The protein below binds the small molecule below.
Small molecule (SMILES): O=C(c1cc(=O)[nH]c(=O)[nH]1)N1CCN(c2ccc(Cl)c(C(F)(F)F)c2)CC1

Sequence of chain 1.A:
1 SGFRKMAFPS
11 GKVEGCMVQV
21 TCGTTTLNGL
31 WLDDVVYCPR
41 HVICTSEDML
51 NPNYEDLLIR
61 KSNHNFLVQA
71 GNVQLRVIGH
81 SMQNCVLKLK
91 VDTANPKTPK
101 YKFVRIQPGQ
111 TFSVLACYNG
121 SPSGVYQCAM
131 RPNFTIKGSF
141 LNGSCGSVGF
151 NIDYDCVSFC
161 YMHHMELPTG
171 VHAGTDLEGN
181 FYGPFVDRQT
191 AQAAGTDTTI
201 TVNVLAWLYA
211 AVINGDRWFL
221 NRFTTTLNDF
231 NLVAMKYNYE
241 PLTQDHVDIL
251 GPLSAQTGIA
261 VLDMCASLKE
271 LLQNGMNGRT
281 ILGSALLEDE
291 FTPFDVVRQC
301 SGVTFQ

Binding-site contacts:
Ligand atom F27 contacts residue MET165 of chain 1.A at 3.4 Å.
Ligand atom O22 contacts residue PHE140 of chain 1.A at 3.4 Å.
Ligand atom C21 contacts residue GLU166 of chain 1.A at 3.8 Å.
Ligand atom O3 contacts residue LEU141 of chain 1.A at 3.8 Å.
Ligand atom C18 contacts residue ASN142 of chain 1.A at 3.8 Å.
Ligand atom C23 contacts residue SER144 of chain 1.A at 3.7 Å.
Ligand atom C2 contacts residue ASN142 of chain 1.A at 3.6 Å.
Ligand atom F25 contacts residue GLN189 of chain 1.A at 3.3 Å.
Ligand atom C18 contacts residue LEU141 of chain 1.A at 3.8 Å (hydrophobic).
Ligand atom CL16 contacts residue MET49 of chain 1.A at 3.8 Å.
Ligand atom C23 contacts residue HIS163 of chain 1.A at 3.7 Å.
Ligand atom F25 contacts residue ARG188 of chain 1.A at 3.0 Å.
Ligand atom F26 contacts residue HIS41 of chain 1.A at 3.8 Å.
Ligand atom N20 contacts residue PHE140 of chain 1.A at 3.5 Å (h-bond).
Ligand atom O22 contacts residue HIS172 of chain 1.A at 3.4 Å.
Ligand atom N20 contacts residue GLU166 of chain 1.A at 3.0 Å (salt-bridge).
Ligand atom F25 contacts residue ASP187 of chain 1.A at 3.8 Å.
Ligand atom N4 contacts residue ASN142 of chain 1.A at 3.8 Å.
Ligand atom F26 contacts residue ASP187 of chain 1.A at 3.0 Å.
Ligand atom CL16 contacts residue TYR54 of chain 1.A at 3.7 Å.
Ligand atom C18 contacts residue GLU166 of chain 1.A at 3.8 Å.
Ligand atom C11 contacts residue HIS41 of chain 1.A at 3.8 Å.
Ligand atom O3 contacts residue ASN142 of chain 1.A at 3.2 Å (h-bond).
Ligand atom C5 contacts residue ASN142 of chain 1.A at 3.7 Å.
Ligand atom O3 contacts residue GLY143 of chain 1.A at 2.6 Å (h-bond).
Ligand atom C12 contacts residue MET49 of chain 1.A at 3.7 Å (hydrophobic).
Ligand atom C2 contacts residue GLY143 of chain 1.A at 3.8 Å.
Ligand atom F26 contacts residue ARG188 of chain 1.A at 3.4 Å.
Ligand atom O19 contacts residue GLU166 of chain 1.A at 3.8 Å.
Ligand atom O3 contacts residue CYS145 of chain 1.A at 3.7 Å.
Ligand atom O22 contacts residue GLU166 of chain 1.A at 3.6 Å.
Ligand atom N17 contacts residue LEU141 of chain 1.A at 3.7 Å.
Ligand atom C13 contacts residue HIS41 of chain 1.A at 3.8 Å.
Ligand atom N17 contacts residue ASN142 of chain 1.A at 3.5 Å.
Ligand atom O22 contacts residue HIS163 of chain 1.A at 2.5 Å (h-bond).
Ligand atom CL16 contacts residue HIS41 of chain 1.A at 3.8 Å.
Ligand atom C21 contacts residue HIS163 of chain 1.A at 3.5 Å.
Ligand atom C2 contacts residue CYS145 of chain 1.A at 3.7 Å (hydrophobic).
Ligand atom C1 contacts residue LEU141 of chain 1.A at 3.7 Å (hydrophobic).
Ligand atom O3 contacts residue SER144 of chain 1.A at 3.7 Å.